Sequence of chain 1.A:
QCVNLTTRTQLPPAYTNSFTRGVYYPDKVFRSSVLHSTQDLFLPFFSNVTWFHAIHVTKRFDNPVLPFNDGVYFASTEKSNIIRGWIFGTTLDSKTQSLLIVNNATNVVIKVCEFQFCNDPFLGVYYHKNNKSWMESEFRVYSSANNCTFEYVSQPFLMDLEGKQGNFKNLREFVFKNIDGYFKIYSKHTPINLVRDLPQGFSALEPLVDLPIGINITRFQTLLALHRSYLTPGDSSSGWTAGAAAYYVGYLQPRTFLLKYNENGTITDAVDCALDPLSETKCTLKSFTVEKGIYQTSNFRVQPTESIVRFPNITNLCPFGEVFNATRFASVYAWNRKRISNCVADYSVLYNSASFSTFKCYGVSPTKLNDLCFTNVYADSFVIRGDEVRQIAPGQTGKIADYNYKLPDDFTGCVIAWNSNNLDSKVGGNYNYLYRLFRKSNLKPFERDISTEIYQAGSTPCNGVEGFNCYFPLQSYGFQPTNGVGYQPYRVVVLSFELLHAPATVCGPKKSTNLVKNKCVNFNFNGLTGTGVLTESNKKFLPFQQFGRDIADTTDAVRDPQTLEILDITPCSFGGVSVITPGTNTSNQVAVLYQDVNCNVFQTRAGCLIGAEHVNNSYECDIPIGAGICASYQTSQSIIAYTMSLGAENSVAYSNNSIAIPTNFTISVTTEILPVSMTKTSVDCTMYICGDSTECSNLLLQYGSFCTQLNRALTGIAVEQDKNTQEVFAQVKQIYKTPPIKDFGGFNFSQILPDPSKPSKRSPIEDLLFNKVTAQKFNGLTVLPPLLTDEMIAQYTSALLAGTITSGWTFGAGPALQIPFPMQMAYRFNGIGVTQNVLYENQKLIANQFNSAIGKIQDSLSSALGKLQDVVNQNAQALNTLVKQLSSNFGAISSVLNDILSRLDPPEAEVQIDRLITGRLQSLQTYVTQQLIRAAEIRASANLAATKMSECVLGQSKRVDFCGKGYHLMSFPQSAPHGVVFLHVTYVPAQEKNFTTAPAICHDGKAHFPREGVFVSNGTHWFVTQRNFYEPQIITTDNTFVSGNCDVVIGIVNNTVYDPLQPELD

A protein and the small-molecule ligand that binds it are described below.
Small molecule (SMILES): CC(=O)N[C@@H]1[C@@H](O)[C@H](O)[C@@H](CO)O[C@H]1O

Binding-site contacts:
Ligand atom O5 contacts residue THR1100 of chain 1.A at 4.2 Å.
Ligand atom C1 contacts residue ASN1098 of chain 1.A at 1.4 Å.
Ligand atom C6 contacts residue THR1100 of chain 1.A at 3.6 Å.
Ligand atom C5 contacts residue ASN1098 of chain 1.A at 3.7 Å.
Ligand atom O6 contacts residue THR1100 of chain 1.A at 3.9 Å.
Ligand atom C4 contacts residue ASN1098 of chain 1.A at 4.3 Å.
Ligand atom C4 contacts residue THR1100 of chain 1.A at 4.3 Å.
Ligand atom C7 contacts residue ASN1098 of chain 1.A at 3.9 Å.
Ligand atom C4 contacts residue HIS1101 of chain 1.A at 4.2 Å.
Ligand atom C2 contacts residue ASN1098 of chain 1.A at 2.5 Å.
Ligand atom C5 contacts residue THR1100 of chain 1.A at 4.2 Å.
Ligand atom O3 contacts residue HIS1101 of chain 1.A at 4.3 Å.
Ligand atom C8 contacts residue TYR1110 of chain 1.A at 3.4 Å (hydrophobic).
Ligand atom C7 contacts residue TYR1110 of chain 1.A at 4.3 Å (hydrophobic).
Ligand atom N2 contacts residue ASN1098 of chain 1.A at 2.9 Å (h-bond).
Ligand atom O7 contacts residue PHE1103 of chain 1.A at 3.2 Å.
Ligand atom O5 contacts residue ASN1098 of chain 1.A at 2.4 Å (h-bond).
Ligand atom O7 contacts residue ASN1098 of chain 1.A at 4.4 Å.
Ligand atom C3 contacts residue ASN1098 of chain 1.A at 3.8 Å.
Ligand atom C7 contacts residue PHE1103 of chain 1.A at 4.2 Å (hydrophobic).